Sequence of chain 1.D:
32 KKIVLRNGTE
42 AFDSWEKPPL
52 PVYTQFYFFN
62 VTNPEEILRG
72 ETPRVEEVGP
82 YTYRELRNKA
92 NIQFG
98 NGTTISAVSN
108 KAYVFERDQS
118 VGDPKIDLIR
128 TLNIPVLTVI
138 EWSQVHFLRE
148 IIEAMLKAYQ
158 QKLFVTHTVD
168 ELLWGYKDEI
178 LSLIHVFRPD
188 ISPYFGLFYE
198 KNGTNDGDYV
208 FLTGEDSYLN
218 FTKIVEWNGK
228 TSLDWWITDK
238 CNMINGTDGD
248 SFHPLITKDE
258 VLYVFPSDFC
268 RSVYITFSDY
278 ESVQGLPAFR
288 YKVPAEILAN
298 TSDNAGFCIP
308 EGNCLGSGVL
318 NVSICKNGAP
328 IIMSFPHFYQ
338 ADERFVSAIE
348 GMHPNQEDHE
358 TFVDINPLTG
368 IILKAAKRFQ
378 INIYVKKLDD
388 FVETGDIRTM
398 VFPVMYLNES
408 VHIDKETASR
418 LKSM

The small molecule below binds the protein below.
Small molecule (SMILES): CC(=O)N[C@H]1[C@H](O[C@H]2[C@H](O)[C@@H](NC(C)=O)CO[C@@H]2CO)O[C@H](CO)[C@@H](O)[C@@H]1O

Binding-site contacts:
Ligand atom C6 contacts residue SER320 of chain 1.D at 4.4 Å.
Ligand atom C1 contacts residue ASN318 of chain 1.D at 1.4 Å.
Ligand atom O3 contacts residue PRO307 of chain 1.D at 4.2 Å.
Ligand atom C5 contacts residue ASN318 of chain 1.D at 3.6 Å.
Ligand atom O6 contacts residue ILE321 of chain 1.D at 3.4 Å.
Ligand atom C2 contacts residue ASN318 of chain 1.D at 2.4 Å.
Ligand atom O7 contacts residue PRO307 of chain 1.D at 3.9 Å.
Ligand atom O7 contacts residue ASN318 of chain 1.D at 4.0 Å.
Ligand atom O7 contacts residue VAL142 of chain 1.D at 4.3 Å.
Ligand atom O7 contacts residue LEU312 of chain 1.D at 4.1 Å.
Ligand atom O5 contacts residue ILE321 of chain 1.D at 4.5 Å.
Ligand atom C2 contacts residue PRO307 of chain 1.D at 4.4 Å (hydrophobic).
Ligand atom O6 contacts residue ILE306 of chain 1.D at 3.3 Å.
Ligand atom C3 contacts residue ASN318 of chain 1.D at 3.8 Å.
Ligand atom C4 contacts residue ASN318 of chain 1.D at 4.2 Å.
Ligand atom O5 contacts residue ASN318 of chain 1.D at 2.3 Å (h-bond).
Ligand atom C8 contacts residue LEU312 of chain 1.D at 3.5 Å (hydrophobic).
Ligand atom C1 contacts residue SER320 of chain 1.D at 3.9 Å.
Ligand atom C8 contacts residue TYR381 of chain 1.D at 3.5 Å (hydrophobic).
Ligand atom C4 contacts residue VAL142 of chain 1.D at 4.4 Å (hydrophobic).
Ligand atom C7 contacts residue ASN318 of chain 1.D at 3.7 Å.
Ligand atom C5 contacts residue SER320 of chain 1.D at 4.1 Å.
Ligand atom O5 contacts residue ILE306 of chain 1.D at 4.3 Å.
Ligand atom O5 contacts residue SER320 of chain 1.D at 3.8 Å.
Ligand atom C6 contacts residue GLU138 of chain 1.D at 4.3 Å.
Ligand atom C6 contacts residue ILE321 of chain 1.D at 4.3 Å (hydrophobic).
Ligand atom N2 contacts residue ASN318 of chain 1.D at 3.0 Å (h-bond).
Ligand atom O3 contacts residue VAL142 of chain 1.D at 3.7 Å.
Ligand atom C7 contacts residue LEU312 of chain 1.D at 4.0 Å (hydrophobic).